The protein below binds the small molecule below.
Small molecule (SMILES): Nc1c(S(=O)(=O)O)cc(Nc2ccc(Nc3nc(Cl)nc(Nc4ccccc4S(=O)(=O)O)n3)c(S(=O)(=O)O)c2)c2c1C(=O)c1ccccc1C2=O

Binding-site contacts:
Ligand atom O11 contacts residue PRO132 of chain 1.A at 3.6 Å.
Ligand atom C8 contacts residue PHE172 of chain 1.A at 3.3 Å (hydrophobic).
Ligand atom O3D contacts residue TYR156 of chain 1.C at 3.2 Å.
Ligand atom C5 contacts residue FMN1 of chain 1.I at 3.4 Å.
Ligand atom O2B contacts residue TYR127 of chain 1.A at 3.4 Å.
Ligand atom ND contacts residue ASN130 of chain 1.A at 3.4 Å (h-bond).
Ligand atom O3B contacts residue TYR127 of chain 1.A at 3.5 Å.
Ligand atom C10 contacts residue FMN1 of chain 1.I at 3.1 Å.
Ligand atom C9 contacts residue FMN1 of chain 1.I at 3.3 Å.
Ligand atom CC6 contacts residue ALA188 of chain 1.C at 3.6 Å (hydrophobic).
Ligand atom O1D contacts residue VAL150 of chain 1.C at 3.3 Å (h-bond).
Ligand atom CL contacts residue GLU129 of chain 1.A at 3.1 Å.
Ligand atom C8 contacts residue ASN104 of chain 1.C at 3.3 Å.
Ligand atom NC1 contacts residue GLU129 of chain 1.A at 3.5 Å (salt-bridge).
Ligand atom NC contacts residue ASN187 of chain 1.C at 3.4 Å (h-bond).
Ligand atom CL contacts residue ALA188 of chain 1.C at 3.6 Å.
Ligand atom C2 contacts residue TYR127 of chain 1.A at 3.4 Å (hydrophobic).
Ligand atom C13 contacts residue FMN1 of chain 1.I at 3.4 Å.
Ligand atom O3B contacts residue THR128 of chain 1.A at 3.3 Å (h-bond).
Ligand atom NC1 contacts residue ALA188 of chain 1.C at 3.5 Å.
Ligand atom C7 contacts residue ASN104 of chain 1.C at 3.5 Å.
Ligand atom NC3 contacts residue ASN130 of chain 1.A at 3.5 Å (h-bond).
Ligand atom C2 contacts residue FMN1 of chain 1.I at 3.5 Å.
Ligand atom O11 contacts residue FMN1 of chain 1.I at 3.2 Å.
Ligand atom NB contacts residue FMN1 of chain 1.I at 3.5 Å (h-bond).
Ligand atom CC4 contacts residue ASN130 of chain 1.A at 3.2 Å.
Ligand atom O4 contacts residue FMN1 of chain 1.I at 3.3 Å.
Ligand atom C11 contacts residue FMN1 of chain 1.I at 3.1 Å.
Ligand atom N2 contacts residue TYR127 of chain 1.A at 3.2 Å (h-bond).
Ligand atom C5 contacts residue PHE125 of chain 1.A at 3.5 Å (hydrophobic).
Ligand atom CC2 contacts residue GLU129 of chain 1.A at 3.4 Å.
Ligand atom C7 contacts residue ALA119 of chain 1.A at 3.6 Å (hydrophobic).
Ligand atom O1A contacts residue ASN187 of chain 1.C at 2.8 Å (h-bond).
Ligand atom C3 contacts residue FMN1 of chain 1.I at 3.4 Å.
Ligand atom C12 contacts residue FMN1 of chain 1.I at 3.5 Å.
Ligand atom N2 contacts residue FMN1 of chain 1.I at 3.6 Å.
Ligand atom O3A contacts residue TYR127 of chain 1.A at 3.5 Å (h-bond).
Ligand atom CD5 contacts residue TYR151 of chain 1.C at 3.3 Å (hydrophobic).
Ligand atom C4 contacts residue FMN1 of chain 1.I at 3.2 Å.
Ligand atom C6 contacts residue PHE125 of chain 1.A at 3.4 Å (hydrophobic).

Sequence of chain 1.C:
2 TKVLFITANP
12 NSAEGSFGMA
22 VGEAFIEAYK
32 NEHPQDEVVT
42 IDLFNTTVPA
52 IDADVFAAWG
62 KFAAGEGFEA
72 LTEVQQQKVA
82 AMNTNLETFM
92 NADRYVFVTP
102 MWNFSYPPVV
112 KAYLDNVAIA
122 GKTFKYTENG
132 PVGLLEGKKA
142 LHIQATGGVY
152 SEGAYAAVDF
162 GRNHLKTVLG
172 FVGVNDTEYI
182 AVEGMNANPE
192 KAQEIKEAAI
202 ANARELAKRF

Sequence of chain 1.A:
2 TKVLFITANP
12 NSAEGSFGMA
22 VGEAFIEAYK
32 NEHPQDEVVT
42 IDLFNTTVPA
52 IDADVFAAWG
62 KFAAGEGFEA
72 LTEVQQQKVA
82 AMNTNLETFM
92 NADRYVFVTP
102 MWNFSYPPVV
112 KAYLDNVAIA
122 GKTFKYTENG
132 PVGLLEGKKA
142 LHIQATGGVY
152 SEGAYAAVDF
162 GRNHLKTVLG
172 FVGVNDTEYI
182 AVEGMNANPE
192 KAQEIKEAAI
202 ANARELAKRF